The protein below binds the small molecule below.
Small molecule (SMILES): Nc1ncnc2c1ncn2[C@H]1C[C@H](O)[C@@H](CO[P](=O)(O)O[P](=O)(O)OP(=O)(O)O)O1

Binding-site contacts:
Ligand atom O3A contacts residue LYS829 of chain 1.A at 3.3 Å (salt-bridge).
Ligand atom C2' contacts residue TYR650 of chain 1.A at 3.4 Å (hydrophobic).
Ligand atom O2B contacts residue VAL646 of chain 1.A at 3.1 Å (h-bond).
Ligand atom O3' contacts residue GLY649 of chain 1.A at 3.7 Å.
Ligand atom PA contacts residue LYS829 of chain 1.A at 3.6 Å.
Ligand atom O2A contacts residue CA1 of chain 1.H at 1.9 Å.
Ligand atom PB contacts residue CA1 of chain 1.H at 3.2 Å.
Ligand atom PA contacts residue CA1 of chain 1.H at 3.2 Å.
Ligand atom O3G contacts residue CA1 of chain 1.H at 2.0 Å.
Ligand atom O3' contacts residue ASN833 of chain 1.A at 3.7 Å.
Ligand atom O2B contacts residue GLY649 of chain 1.A at 3.0 Å (h-bond).
Ligand atom C8 contacts residue ASN833 of chain 1.A at 3.7 Å.
Ligand atom C2' contacts residue ASN833 of chain 1.A at 3.7 Å.
Ligand atom O2B contacts residue CA1 of chain 1.H at 2.0 Å.
Ligand atom O3G contacts residue VAL646 of chain 1.A at 3.1 Å (h-bond).
Ligand atom O2A contacts residue ASP882 of chain 1.A at 3.1 Å (salt-bridge).
Ligand atom O2G contacts residue SER648 of chain 1.A at 2.6 Å (h-bond).
Ligand atom O3B contacts residue ARG786 of chain 1.A at 3.6 Å.
Ligand atom PB contacts residue SER648 of chain 1.A at 3.7 Å.
Ligand atom O2G contacts residue ALA647 of chain 1.A at 3.3 Å.
Ligand atom O1A contacts residue LYS829 of chain 1.A at 2.6 Å (salt-bridge).
Ligand atom C3' contacts residue ASN833 of chain 1.A at 3.6 Å.
Ligand atom PG contacts residue SER648 of chain 1.A at 3.7 Å.
Ligand atom O2G contacts residue ARG786 of chain 1.A at 3.2 Å (salt-bridge).
Ligand atom O1G contacts residue ARG786 of chain 1.A at 3.1 Å (salt-bridge).
Ligand atom N9 contacts residue ASN833 of chain 1.A at 3.7 Å.
Ligand atom O1B contacts residue ASN833 of chain 1.A at 3.4 Å (h-bond).
Ligand atom O3' contacts residue PRO651 of chain 1.A at 3.5 Å.
Ligand atom O3B contacts residue CA1 of chain 1.H at 3.6 Å.
Ligand atom PG contacts residue CA1 of chain 1.H at 3.3 Å.
Ligand atom O1B contacts residue GLY649 of chain 1.A at 3.6 Å.
Ligand atom O2A contacts residue ASP645 of chain 1.A at 3.4 Å (salt-bridge).
Ligand atom O2B contacts residue SER648 of chain 1.A at 3.3 Å (h-bond).
Ligand atom N7 contacts residue ASN833 of chain 1.A at 3.8 Å.
Ligand atom O3G contacts residue ASP645 of chain 1.A at 3.0 Å (salt-bridge).
Ligand atom C5' contacts residue ASP882 of chain 1.A at 3.7 Å.
Ligand atom O3' contacts residue TYR650 of chain 1.A at 2.7 Å (h-bond).
Ligand atom O3A contacts residue CA1 of chain 1.H at 3.6 Å.
Ligand atom O1B contacts residue SER648 of chain 1.A at 3.2 Å.
Ligand atom O2B contacts residue ASP882 of chain 1.A at 3.2 Å (salt-bridge).

Sequence of chain 1.A:
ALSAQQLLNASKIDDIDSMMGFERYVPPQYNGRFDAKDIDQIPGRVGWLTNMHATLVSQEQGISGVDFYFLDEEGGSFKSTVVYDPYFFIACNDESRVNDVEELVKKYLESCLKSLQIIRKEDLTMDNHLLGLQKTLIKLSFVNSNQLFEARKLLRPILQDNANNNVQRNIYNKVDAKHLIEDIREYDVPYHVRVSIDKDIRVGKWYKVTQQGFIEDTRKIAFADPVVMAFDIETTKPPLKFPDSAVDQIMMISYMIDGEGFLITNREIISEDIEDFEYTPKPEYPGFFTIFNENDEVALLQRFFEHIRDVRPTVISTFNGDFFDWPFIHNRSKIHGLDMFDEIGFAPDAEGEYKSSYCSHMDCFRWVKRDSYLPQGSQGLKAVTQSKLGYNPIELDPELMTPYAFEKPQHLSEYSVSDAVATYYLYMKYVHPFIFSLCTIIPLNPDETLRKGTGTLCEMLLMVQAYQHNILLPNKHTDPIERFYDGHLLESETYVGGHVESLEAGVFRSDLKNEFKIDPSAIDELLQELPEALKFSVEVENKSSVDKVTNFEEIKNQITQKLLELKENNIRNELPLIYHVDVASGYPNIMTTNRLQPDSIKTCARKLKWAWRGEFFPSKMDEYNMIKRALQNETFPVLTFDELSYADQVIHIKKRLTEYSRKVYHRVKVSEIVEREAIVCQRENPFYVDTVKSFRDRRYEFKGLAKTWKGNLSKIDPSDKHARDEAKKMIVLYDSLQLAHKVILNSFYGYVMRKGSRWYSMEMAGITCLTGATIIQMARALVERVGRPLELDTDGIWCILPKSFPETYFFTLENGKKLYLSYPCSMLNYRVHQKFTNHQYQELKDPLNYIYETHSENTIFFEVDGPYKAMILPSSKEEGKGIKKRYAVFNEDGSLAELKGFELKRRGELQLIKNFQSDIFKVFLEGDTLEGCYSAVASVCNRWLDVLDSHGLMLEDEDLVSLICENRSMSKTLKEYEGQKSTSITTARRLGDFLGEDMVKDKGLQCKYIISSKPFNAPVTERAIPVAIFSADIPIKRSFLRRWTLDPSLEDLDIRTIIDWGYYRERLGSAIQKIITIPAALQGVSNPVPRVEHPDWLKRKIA